Sequence of chain 1.X:
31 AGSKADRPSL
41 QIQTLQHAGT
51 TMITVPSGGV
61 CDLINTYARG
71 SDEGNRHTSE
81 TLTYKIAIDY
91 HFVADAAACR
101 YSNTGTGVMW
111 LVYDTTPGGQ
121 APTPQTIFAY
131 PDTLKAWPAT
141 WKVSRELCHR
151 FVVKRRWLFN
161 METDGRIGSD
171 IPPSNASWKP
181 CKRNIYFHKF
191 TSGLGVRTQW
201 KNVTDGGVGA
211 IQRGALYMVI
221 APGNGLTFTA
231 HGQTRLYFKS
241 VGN

Binding-site contacts:
Ligand atom C7 contacts residue LEU40 of chain 1.X at 3.5 Å (hydrophobic).
Ligand atom P contacts residue TYR237 of chain 1.X at 3.8 Å.
Ligand atom C2 contacts residue PHE190 of chain 1.X at 4.2 Å (hydrophobic).
Ligand atom N1 contacts residue PHE190 of chain 1.X at 3.7 Å.
Ligand atom C2' contacts residue LEU40 of chain 1.X at 4.0 Å (hydrophobic).
Ligand atom C5' contacts residue ILE42 of chain 1.X at 3.8 Å (hydrophobic).
Ligand atom C2' contacts residue TYR237 of chain 1.X at 4.0 Å (hydrophobic).
Ligand atom C7 contacts residue TYR237 of chain 1.X at 4.1 Å (hydrophobic).
Ligand atom N3 contacts residue PHE190 of chain 1.X at 3.9 Å.
Ligand atom C1' contacts residue ARG155 of chain 1.FA at 3.6 Å.
Ligand atom N9 contacts residue PHE190 of chain 1.X at 3.7 Å.
Ligand atom OP1 contacts residue ARG145 of chain 1.FA at 2.3 Å (salt-bridge).
Ligand atom P contacts residue ARG235 of chain 1.X at 3.3 Å.
Ligand atom O5' contacts residue HIS149 of chain 1.FA at 4.2 Å.
Ligand atom C6 contacts residue PHE190 of chain 1.X at 3.3 Å (hydrophobic).
Ligand atom O3' contacts residue VAL153 of chain 1.FA at 4.1 Å.
Ligand atom N4 contacts residue TYR113 of chain 1.FA at 3.8 Å.
Ligand atom C4 contacts residue PHE190 of chain 1.X at 3.4 Å (hydrophobic).
Ligand atom OP2 contacts residue TYR237 of chain 1.X at 2.7 Å (h-bond).
Ligand atom N7 contacts residue PHE190 of chain 1.X at 3.5 Å.
Ligand atom OP2 contacts residue HIS149 of chain 1.FA at 3.3 Å.
Ligand atom OP2 contacts residue ARG156 of chain 1.FA at 3.8 Å.
Ligand atom O3' contacts residue SER39 of chain 1.X at 4.1 Å.
Ligand atom C2' contacts residue ARG155 of chain 1.FA at 3.1 Å.
Ligand atom C5 contacts residue PHE190 of chain 1.X at 3.3 Å (hydrophobic).
Ligand atom N6 contacts residue PHE190 of chain 1.X at 3.5 Å.
Ligand atom C2 contacts residue LYS34 of chain 1.FA at 3.3 Å.
Ligand atom OP2 contacts residue ARG235 of chain 1.X at 2.5 Å (salt-bridge).
Ligand atom P contacts residue ARG145 of chain 1.FA at 3.7 Å.
Ligand atom OP1 contacts residue HIS149 of chain 1.FA at 3.0 Å.
Ligand atom C3' contacts residue ILE42 of chain 1.X at 3.7 Å (hydrophobic).
Ligand atom OP1 contacts residue ILE42 of chain 1.X at 4.1 Å.
Ligand atom O4 contacts residue LYS85 of chain 1.X at 3.2 Å (salt-bridge).
Ligand atom OP1 contacts residue VAL153 of chain 1.FA at 3.3 Å.
Ligand atom O3' contacts residue TYR237 of chain 1.X at 3.6 Å.
Ligand atom OP1 contacts residue ARG235 of chain 1.X at 3.1 Å (salt-bridge).
Ligand atom C8 contacts residue PHE190 of chain 1.X at 3.5 Å (hydrophobic).
Ligand atom N3 contacts residue LYS34 of chain 1.FA at 3.3 Å (salt-bridge).
Ligand atom C2' contacts residue LYS154 of chain 1.FA at 3.6 Å.
Ligand atom P contacts residue HIS149 of chain 1.FA at 3.8 Å.

Sequence of chain 1.FA:
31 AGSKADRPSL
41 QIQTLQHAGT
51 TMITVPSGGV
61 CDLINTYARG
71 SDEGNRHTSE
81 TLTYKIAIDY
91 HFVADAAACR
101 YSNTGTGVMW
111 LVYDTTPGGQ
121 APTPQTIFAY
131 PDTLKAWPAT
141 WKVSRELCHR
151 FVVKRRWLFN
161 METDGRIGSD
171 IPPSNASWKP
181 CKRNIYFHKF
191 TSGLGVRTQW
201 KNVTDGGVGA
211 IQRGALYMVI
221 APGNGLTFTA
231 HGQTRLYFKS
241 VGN

This protein binds this small molecule.
Small molecule (SMILES): Cc1cn([C@H]2C[C@H](O[P](=O)(O)OC[C@H]3O[C@@H](n4ccc(N)nc4=O)C[C@@H]3O[P](=O)(O)OC[C@H]3O[C@@H](n4ccc(N)nc4=O)C[C@@H]3O[P](=O)(O)OC[C@H]3O[C@@H](n4ccc(N)nc4=O)C[C@@H]3O[P](=O)(O)OC[C@H]3O[C@@H](n4cnc5c(N)ncnc54)C[C@@H]3O)[C@@H](CO[P](=O)(O)O[C@H]3C[C@H](n4cnc5c(N)ncnc54)O[C@@H]3CO[P](=O)(O)O[C@H]3C[C@H](n4cnc5c(N)ncnc54)O[C@@H]3CO[P](=O)(O)O[C@H]3C[C@H](n4cnc5c(N)ncnc54)O[C@@H]3CO[P](=O)(O)O[C@H]3C[C@H](n4cnc5c(N)ncnc54)O[C@@H]3COP(=O)=O)O2)c(=O)[nH]c1=O